Sequence of chain 3.A:
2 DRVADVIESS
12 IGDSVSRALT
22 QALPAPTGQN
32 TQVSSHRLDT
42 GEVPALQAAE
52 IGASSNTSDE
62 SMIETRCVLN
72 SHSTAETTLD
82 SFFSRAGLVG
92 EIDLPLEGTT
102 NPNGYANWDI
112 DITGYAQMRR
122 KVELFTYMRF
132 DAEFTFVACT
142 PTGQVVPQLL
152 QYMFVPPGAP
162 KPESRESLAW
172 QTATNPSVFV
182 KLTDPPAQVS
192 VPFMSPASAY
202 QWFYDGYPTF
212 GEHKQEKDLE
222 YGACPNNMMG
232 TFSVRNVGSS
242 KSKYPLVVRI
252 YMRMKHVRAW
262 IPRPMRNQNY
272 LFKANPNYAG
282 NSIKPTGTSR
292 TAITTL

A small-molecule ligand and the protein it binds are described below.
Small molecule (SMILES): Cc1cc(CCCCCCCOc2ccc(C3=NCCO3)cc2)on1

Binding-site contacts:
Ligand atom C5A contacts residue ASN228 of chain 3.A at 4.0 Å.
Ligand atom C31 contacts residue PRO177 of chain 3.A at 3.9 Å (hydrophobic).
Ligand atom C3C contacts residue PHE135 of chain 3.A at 3.8 Å (hydrophobic).
Ligand atom C5B contacts residue ILE111 of chain 3.A at 3.9 Å (hydrophobic).
Ligand atom C3B contacts residue TRP203 of chain 3.A at 3.1 Å (hydrophobic).
Ligand atom C6B contacts residue ILE113 of chain 3.A at 4.0 Å (hydrophobic).
Ligand atom C4B contacts residue TRP203 of chain 3.A at 3.5 Å (hydrophobic).
Ligand atom C2B contacts residue TYR201 of chain 3.A at 3.5 Å (hydrophobic).
Ligand atom N3A contacts residue ASP112 of chain 3.A at 2.5 Å (salt-bridge).
Ligand atom C2A contacts residue TRP203 of chain 3.A at 3.6 Å (hydrophobic).
Ligand atom C31 contacts residue VAL179 of chain 3.A at 3.3 Å (hydrophobic).
Ligand atom C4B contacts residue ILE113 of chain 3.A at 4.0 Å (hydrophobic).
Ligand atom N2 contacts residue PHE155 of chain 3.A at 3.5 Å.
Ligand atom C2C contacts residue VAL192 of chain 3.A at 3.7 Å (hydrophobic).
Ligand atom N3A contacts residue THR114 of chain 3.A at 4.0 Å.
Ligand atom C2B contacts residue TRP203 of chain 3.A at 4.0 Å (hydrophobic).
Ligand atom N3A contacts residue ILE113 of chain 3.A at 3.8 Å.
Ligand atom C4C contacts residue PHE135 of chain 3.A at 3.8 Å (hydrophobic).
Ligand atom O1 contacts residue PHE233 of chain 3.A at 3.1 Å.
Ligand atom C5 contacts residue PHE233 of chain 3.A at 4.0 Å (hydrophobic).
Ligand atom C5B contacts residue ILE113 of chain 3.A at 3.5 Å (hydrophobic).
Ligand atom N2 contacts residue PHE233 of chain 3.A at 3.7 Å.
Ligand atom C5A contacts residue ASP112 of chain 3.A at 4.0 Å.
Ligand atom C5C contacts residue ILE111 of chain 3.A at 3.8 Å (hydrophobic).
Ligand atom C6C contacts residue TYR201 of chain 3.A at 3.9 Å (hydrophobic).
Ligand atom C5 contacts residue PHE155 of chain 3.A at 3.9 Å (hydrophobic).
Ligand atom C5B contacts residue ASP112 of chain 3.A at 4.0 Å.
Ligand atom C4A contacts residue THR114 of chain 3.A at 3.5 Å.
Ligand atom C2C contacts residue PHE155 of chain 3.A at 3.9 Å (hydrophobic).
Ligand atom O1A contacts residue TRP203 of chain 3.A at 3.3 Å.
Ligand atom C5C contacts residue PHE135 of chain 3.A at 3.5 Å (hydrophobic).
Ligand atom C3B contacts residue ASN228 of chain 3.A at 4.0 Å.
Ligand atom C31 contacts residue ILE24 of chain 3.C at 3.6 Å (hydrophobic).
Ligand atom C4 contacts residue ILE24 of chain 3.C at 4.0 Å (hydrophobic).
Ligand atom O1B contacts residue TYR201 of chain 3.A at 3.4 Å.
Ligand atom C4C contacts residue VAL192 of chain 3.A at 3.5 Å (hydrophobic).
Ligand atom O1 contacts residue PHE155 of chain 3.A at 3.4 Å.
Ligand atom C4A contacts residue ASP112 of chain 3.A at 2.6 Å.
Ligand atom C2A contacts residue ASP112 of chain 3.A at 3.8 Å.
Ligand atom O1A contacts residue ASN228 of chain 3.A at 3.7 Å.

Sequence of chain 3.C:
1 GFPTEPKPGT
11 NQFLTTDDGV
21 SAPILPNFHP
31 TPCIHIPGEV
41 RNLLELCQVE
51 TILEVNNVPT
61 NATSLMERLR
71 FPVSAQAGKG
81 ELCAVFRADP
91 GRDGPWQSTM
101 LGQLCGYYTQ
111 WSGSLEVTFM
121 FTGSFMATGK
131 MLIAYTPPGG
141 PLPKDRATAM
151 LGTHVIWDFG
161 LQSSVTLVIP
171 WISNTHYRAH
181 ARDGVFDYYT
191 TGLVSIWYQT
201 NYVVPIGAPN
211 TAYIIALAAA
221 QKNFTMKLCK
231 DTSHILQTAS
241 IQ